The protein below binds the small molecule below.
Small molecule (SMILES): CC(=O)N[C@@H]1[C@@H](O)[C@H](O)[C@@H](CO)O[C@H]1O

Binding-site contacts:
Ligand atom C4 contacts residue ASN154 of chain 2.B at 4.3 Å.
Ligand atom C8 contacts residue ALA147 of chain 2.B at 3.4 Å (hydrophobic).
Ligand atom O7 contacts residue THR156 of chain 2.B at 3.9 Å.
Ligand atom N2 contacts residue GLY150 of chain 2.B at 4.2 Å.
Ligand atom C7 contacts residue SER151 of chain 2.B at 4.2 Å.
Ligand atom C1 contacts residue ASN154 of chain 2.B at 1.5 Å.
Ligand atom O7 contacts residue ASN154 of chain 2.B at 3.0 Å (h-bond).
Ligand atom C8 contacts residue GLY150 of chain 2.B at 4.2 Å.
Ligand atom C2 contacts residue ASN154 of chain 2.B at 2.5 Å.
Ligand atom C1 contacts residue GLY150 of chain 2.B at 3.9 Å.
Ligand atom N2 contacts residue ASN154 of chain 2.B at 3.1 Å (h-bond).
Ligand atom O5 contacts residue ASN154 of chain 2.B at 2.4 Å (h-bond).
Ligand atom C8 contacts residue SER151 of chain 2.B at 3.8 Å.
Ligand atom C7 contacts residue GLY150 of chain 2.B at 4.3 Å.
Ligand atom C7 contacts residue ASN154 of chain 2.B at 3.3 Å.
Ligand atom C5 contacts residue ASN154 of chain 2.B at 3.7 Å.
Ligand atom C3 contacts residue ASN154 of chain 2.B at 3.9 Å.

Sequence of chain 2.B:
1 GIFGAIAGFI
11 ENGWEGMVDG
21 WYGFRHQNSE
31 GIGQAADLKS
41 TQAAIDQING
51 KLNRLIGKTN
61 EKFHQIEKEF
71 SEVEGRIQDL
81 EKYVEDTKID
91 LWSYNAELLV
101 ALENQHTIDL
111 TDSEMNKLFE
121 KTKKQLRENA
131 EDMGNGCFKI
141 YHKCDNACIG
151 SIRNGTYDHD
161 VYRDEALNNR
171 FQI